Binding-site contacts:
Ligand atom N23 contacts residue TYR708 of chain 1.A at 3.6 Å.
Ligand atom C01 contacts residue PRO653 of chain 1.A at 3.4 Å (hydrophobic).
Ligand atom C03 contacts residue ILE672 of chain 1.A at 3.5 Å (hydrophobic).
Ligand atom N07 contacts residue ILE672 of chain 1.A at 3.7 Å.
Ligand atom C30 contacts residue ILE720 of chain 1.A at 3.8 Å (hydrophobic).
Ligand atom CL1 contacts residue PHE646 of chain 1.A at 3.4 Å.
Ligand atom C01 contacts residue TRP655 of chain 1.A at 3.7 Å (hydrophobic).
Ligand atom C25 contacts residue MET647 of chain 1.A at 3.8 Å (hydrophobic).
Ligand atom N31 contacts residue ILE720 of chain 1.A at 3.6 Å.
Ligand atom C27 contacts residue ASN731 of chain 1.A at 3.7 Å.
Ligand atom C17 contacts residue MET795 of chain 1.A at 3.5 Å (hydrophobic).
Ligand atom C05 contacts residue MET647 of chain 1.A at 3.5 Å (hydrophobic).
Ligand atom N20 contacts residue VAL723 of chain 1.A at 3.0 Å (h-bond).
Ligand atom CL1 contacts residue THR645 of chain 1.A at 3.6 Å.
Ligand atom N24 contacts residue TRP655 of chain 1.A at 3.7 Å.
Ligand atom C02 contacts residue PRO653 of chain 1.A at 3.6 Å (hydrophobic).
Ligand atom C21 contacts residue VAL723 of chain 1.A at 3.8 Å (hydrophobic).
Ligand atom N24 contacts residue SER726 of chain 1.A at 3.3 Å (h-bond).
Ligand atom C02 contacts residue ILE672 of chain 1.A at 3.6 Å (hydrophobic).
Ligand atom N24 contacts residue VAL723 of chain 1.A at 2.8 Å (h-bond).
Ligand atom C26 contacts residue ASN731 of chain 1.A at 3.7 Å.
Ligand atom C04 contacts residue MET647 of chain 1.A at 3.7 Å (hydrophobic).
Ligand atom C01 contacts residue MET647 of chain 1.A at 3.5 Å (hydrophobic).
Ligand atom CL1 contacts residue MET647 of chain 1.A at 3.5 Å.
Ligand atom C08 contacts residue MET647 of chain 1.A at 3.5 Å (hydrophobic).
Ligand atom N23 contacts residue GLU721 of chain 1.A at 2.9 Å (salt-bridge).
Ligand atom N23 contacts residue ILE720 of chain 1.A at 3.4 Å.
Ligand atom C06 contacts residue MET647 of chain 1.A at 3.8 Å (hydrophobic).
Ligand atom N16 contacts residue ILE805 of chain 1.A at 3.7 Å.
Ligand atom C15 contacts residue ILE805 of chain 1.A at 3.5 Å (hydrophobic).
Ligand atom C18 contacts residue ILE672 of chain 1.A at 3.7 Å (hydrophobic).
Ligand atom C27 contacts residue ASP727 of chain 1.A at 3.0 Å.
Ligand atom N22 contacts residue MET795 of chain 1.A at 3.4 Å.
Ligand atom C10 contacts residue MET647 of chain 1.A at 3.3 Å (hydrophobic).
Ligand atom C05 contacts residue TRP655 of chain 1.A at 3.5 Å (hydrophobic).
Ligand atom N09 contacts residue MET647 of chain 1.A at 3.3 Å.
Ligand atom N16 contacts residue MET795 of chain 1.A at 3.8 Å.
Ligand atom C06 contacts residue TRP655 of chain 1.A at 3.6 Å (hydrophobic).
Ligand atom N07 contacts residue MET647 of chain 1.A at 3.7 Å.
Ligand atom C02 contacts residue LEU654 of chain 1.A at 3.7 Å (hydrophobic).

A protein and the small-molecule ligand that binds it are described below.
Small molecule (SMILES): C[C@H](Nc1nc(N)nc(N)c1C#N)c1nc2cccc(Cl)c2c(=O)n1-c1ccccc1

Sequence of chain 1.A:
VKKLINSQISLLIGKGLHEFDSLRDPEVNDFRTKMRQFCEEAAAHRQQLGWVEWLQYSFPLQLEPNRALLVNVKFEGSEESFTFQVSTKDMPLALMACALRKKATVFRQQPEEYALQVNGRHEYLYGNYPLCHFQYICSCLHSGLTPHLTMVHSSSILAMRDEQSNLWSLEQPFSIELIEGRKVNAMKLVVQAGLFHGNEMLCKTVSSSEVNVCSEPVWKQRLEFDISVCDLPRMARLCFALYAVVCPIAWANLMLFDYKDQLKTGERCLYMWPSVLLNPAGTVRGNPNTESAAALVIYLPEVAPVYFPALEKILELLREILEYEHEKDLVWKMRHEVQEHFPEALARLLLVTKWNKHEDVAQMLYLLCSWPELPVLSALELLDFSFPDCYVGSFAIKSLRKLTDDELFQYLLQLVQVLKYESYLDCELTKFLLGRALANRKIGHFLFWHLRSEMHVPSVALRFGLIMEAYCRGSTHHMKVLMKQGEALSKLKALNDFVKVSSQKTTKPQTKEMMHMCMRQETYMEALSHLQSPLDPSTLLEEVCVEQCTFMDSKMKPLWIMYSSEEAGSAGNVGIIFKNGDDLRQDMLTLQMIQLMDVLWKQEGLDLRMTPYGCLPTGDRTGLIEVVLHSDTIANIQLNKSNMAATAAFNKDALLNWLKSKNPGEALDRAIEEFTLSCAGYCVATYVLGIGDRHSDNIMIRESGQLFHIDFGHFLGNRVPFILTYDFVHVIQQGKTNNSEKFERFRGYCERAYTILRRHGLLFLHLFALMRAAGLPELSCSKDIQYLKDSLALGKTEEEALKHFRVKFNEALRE